The small molecule below binds the protein below.
Small molecule (SMILES): Oc1cccc(Oc2ccccc2)c1

Binding-site contacts:
Ligand atom C01 contacts residue GLU31 of chain 2.B at 4.4 Å.
Ligand atom C12 contacts residue GLU31 of chain 2.B at 3.5 Å.
Ligand atom C14 contacts residue SER46 of chain 2.B at 3.5 Å.
Ligand atom C02 contacts residue GLU31 of chain 2.B at 4.3 Å.
Ligand atom C13 contacts residue PRO47 of chain 2.B at 3.8 Å (hydrophobic).
Ligand atom C11 contacts residue LEU30 of chain 2.B at 3.4 Å (hydrophobic).
Ligand atom O06 contacts residue GLN81 of chain 2.B at 3.1 Å (h-bond).
Ligand atom O06 contacts residue LEU30 of chain 2.B at 4.1 Å.
Ligand atom C09 contacts residue GLU31 of chain 2.B at 4.0 Å.
Ligand atom C05 contacts residue LEU30 of chain 2.B at 3.5 Å (hydrophobic).
Ligand atom C13 contacts residue LEU30 of chain 2.B at 3.2 Å (hydrophobic).
Ligand atom C07 contacts residue GLU31 of chain 2.B at 3.4 Å.
Ligand atom C01 contacts residue ARG29 of chain 2.B at 3.7 Å.
Ligand atom C12 contacts residue SER46 of chain 2.B at 3.7 Å.
Ligand atom C04 contacts residue GLU31 of chain 2.B at 4.3 Å.
Ligand atom C02 contacts residue LEU30 of chain 2.B at 4.4 Å (hydrophobic).
Ligand atom C04 contacts residue GLN81 of chain 2.B at 3.7 Å.
Ligand atom C11 contacts residue GLU31 of chain 2.B at 3.1 Å.
Ligand atom C10 contacts residue LEU30 of chain 2.B at 3.4 Å (hydrophobic).
Ligand atom C04 contacts residue LEU30 of chain 2.B at 4.2 Å (hydrophobic).
Ligand atom O06 contacts residue MET83 of chain 2.B at 4.0 Å.
Ligand atom C12 contacts residue LEU30 of chain 2.B at 3.2 Å (hydrophobic).
Ligand atom C13 contacts residue GLN28 of chain 2.B at 4.4 Å.
Ligand atom C12 contacts residue PRO47 of chain 2.B at 4.3 Å (hydrophobic).
Ligand atom C14 contacts residue PRO47 of chain 2.B at 3.4 Å (hydrophobic).
Ligand atom C08 contacts residue GLU31 of chain 2.B at 3.5 Å.
Ligand atom O06 contacts residue ARG29 of chain 2.B at 3.6 Å (salt-bridge).
Ligand atom C14 contacts residue LEU30 of chain 2.B at 3.1 Å (hydrophobic).
Ligand atom O06 contacts residue ALA82 of chain 2.B at 3.7 Å.
Ligand atom O03 contacts residue LEU30 of chain 2.B at 4.4 Å.
Ligand atom C01 contacts residue LEU30 of chain 2.B at 3.7 Å (hydrophobic).
Ligand atom C10 contacts residue ARG29 of chain 2.B at 4.3 Å.
Ligand atom C10 contacts residue GLN28 of chain 2.B at 4.4 Å.
Ligand atom C07 contacts residue GLN81 of chain 2.B at 3.8 Å.
Ligand atom C09 contacts residue GLN81 of chain 2.B at 3.0 Å.
Ligand atom C04 contacts residue ARG29 of chain 2.B at 4.2 Å.
Ligand atom C05 contacts residue GLU31 of chain 2.B at 4.3 Å.

Sequence of chain 2.B:
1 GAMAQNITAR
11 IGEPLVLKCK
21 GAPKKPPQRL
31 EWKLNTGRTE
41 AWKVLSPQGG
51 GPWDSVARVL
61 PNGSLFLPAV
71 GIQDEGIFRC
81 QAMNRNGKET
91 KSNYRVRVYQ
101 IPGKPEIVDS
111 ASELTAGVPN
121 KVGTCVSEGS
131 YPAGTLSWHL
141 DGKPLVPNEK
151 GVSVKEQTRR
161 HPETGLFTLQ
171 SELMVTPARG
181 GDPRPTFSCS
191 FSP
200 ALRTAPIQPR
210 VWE